Sequence of chain 1.A:
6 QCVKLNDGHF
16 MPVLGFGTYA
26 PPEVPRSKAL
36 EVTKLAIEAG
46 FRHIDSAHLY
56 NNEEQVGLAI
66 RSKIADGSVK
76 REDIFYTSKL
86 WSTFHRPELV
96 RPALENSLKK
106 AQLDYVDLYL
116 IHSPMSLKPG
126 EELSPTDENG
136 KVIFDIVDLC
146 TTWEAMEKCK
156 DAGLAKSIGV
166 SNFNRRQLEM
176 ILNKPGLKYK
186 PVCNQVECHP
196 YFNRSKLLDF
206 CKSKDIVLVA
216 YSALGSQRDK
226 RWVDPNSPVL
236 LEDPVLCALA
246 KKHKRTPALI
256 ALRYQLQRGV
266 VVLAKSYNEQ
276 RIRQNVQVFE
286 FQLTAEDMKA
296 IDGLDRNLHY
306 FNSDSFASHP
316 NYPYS

Binding-site contacts:
Ligand atom C10 contacts residue TYR216 of chain 1.A at 3.5 Å (hydrophobic).
Ligand atom C06 contacts residue NAP1 of chain 1.C at 3.6 Å.
Ligand atom N07 contacts residue 0HV1 of chain 1.E at 3.6 Å.
Ligand atom C13 contacts residue PHE306 of chain 1.A at 3.5 Å (hydrophobic).
Ligand atom C13 contacts residue 0HV1 of chain 1.E at 3.4 Å.
Ligand atom O23 contacts residue TYR319 of chain 1.A at 3.3 Å (h-bond).
Ligand atom O20 contacts residue NAP1 of chain 1.C at 2.9 Å.
Ligand atom O23 contacts residue ASN167 of chain 1.A at 3.1 Å (h-bond).
Ligand atom C05 contacts residue NAP1 of chain 1.C at 3.5 Å.
Ligand atom C09 contacts residue NAP1 of chain 1.C at 3.5 Å.
Ligand atom O19 contacts residue TYR55 of chain 1.A at 3.1 Å (h-bond).
Ligand atom C03 contacts residue PHE306 of chain 1.A at 3.4 Å (hydrophobic).
Ligand atom C17 contacts residue PHE306 of chain 1.A at 3.4 Å (hydrophobic).
Ligand atom O22 contacts residue TYR319 of chain 1.A at 3.7 Å.
Ligand atom C16 contacts residue 0HV1 of chain 1.E at 3.5 Å.
Ligand atom O20 contacts residue TYR55 of chain 1.A at 2.6 Å (h-bond).
Ligand atom C17 contacts residue TRP227 of chain 1.A at 3.6 Å (hydrophobic).
Ligand atom C09 contacts residue 0HV1 of chain 1.E at 3.3 Å.
Ligand atom C10 contacts residue ASN167 of chain 1.A at 3.5 Å.
Ligand atom C16 contacts residue TRP227 of chain 1.A at 3.5 Å (hydrophobic).
Ligand atom C12 contacts residue 0HV1 of chain 1.E at 3.4 Å.
Ligand atom C04 contacts residue PHE306 of chain 1.A at 3.5 Å (hydrophobic).
Ligand atom C02 contacts residue TRP227 of chain 1.A at 3.6 Å (hydrophobic).
Ligand atom C14 contacts residue 0HV1 of chain 1.E at 3.7 Å.
Ligand atom C15 contacts residue 0HV1 of chain 1.E at 3.6 Å.
Ligand atom O22 contacts residue PRO318 of chain 1.A at 3.4 Å.
Ligand atom C17 contacts residue 0HV1 of chain 1.E at 3.6 Å.
Ligand atom C10 contacts residue 0HV1 of chain 1.E at 3.4 Å.
Ligand atom C12 contacts residue PHE306 of chain 1.A at 3.7 Å (hydrophobic).
Ligand atom C18 contacts residue TYR55 of chain 1.A at 3.3 Å (hydrophobic).
Ligand atom O20 contacts residue HIS117 of chain 1.A at 2.9 Å (h-bond).
Ligand atom C08 contacts residue PHE306 of chain 1.A at 3.5 Å (hydrophobic).
Ligand atom O22 contacts residue MET120 of chain 1.A at 3.5 Å.
Ligand atom N07 contacts residue PHE306 of chain 1.A at 3.5 Å.
Ligand atom C18 contacts residue NAP1 of chain 1.C at 3.2 Å.
Ligand atom O19 contacts residue NAP1 of chain 1.C at 3.2 Å.
Ligand atom C08 contacts residue 0HV1 of chain 1.E at 3.4 Å.
Ligand atom O23 contacts residue TYR216 of chain 1.A at 3.5 Å (h-bond).
Ligand atom C16 contacts residue ASN307 of chain 1.A at 3.7 Å.
Ligand atom C11 contacts residue 0HV1 of chain 1.E at 3.6 Å.

This protein binds this small molecule.
Small molecule (SMILES): O=C(O)c1cccc(Nc2ccc([N+](=O)[O-])c3ccccc23)c1